Binding-site contacts:
Ligand atom C7 contacts residue GLY194 of chain 1.A at 3.9 Å.
Ligand atom C1' contacts residue GLN174 of chain 1.A at 3.7 Å.
Ligand atom C6' contacts residue SER177 of chain 1.A at 3.4 Å.
Ligand atom C2 contacts residue SER172 of chain 1.A at 3.5 Å.
Ligand atom C7 contacts residue TRP193 of chain 1.A at 3.9 Å (hydrophobic).
Ligand atom N1 contacts residue ASP171 of chain 1.A at 2.9 Å (salt-bridge).
Ligand atom C1 contacts residue SER172 of chain 1.A at 3.7 Å.
Ligand atom C6 contacts residue GLY196 of chain 1.A at 3.9 Å.
Ligand atom C3' contacts residue GLN174 of chain 1.A at 2.8 Å.
Ligand atom C8 contacts residue GLN174 of chain 1.A at 3.7 Å.
Ligand atom N2 contacts residue ASP171 of chain 1.A at 2.9 Å (salt-bridge).
Ligand atom C4 contacts residue CYS173 of chain 1.A at 3.8 Å (hydrophobic).
Ligand atom C4 contacts residue SER177 of chain 1.A at 3.4 Å.
Ligand atom N1 contacts residue CYS197 of chain 1.A at 3.8 Å.
Ligand atom N4 contacts residue GLN174 of chain 1.A at 3.9 Å.
Ligand atom N3 contacts residue GLN174 of chain 1.A at 3.8 Å.
Ligand atom O6' contacts residue HIS40 of chain 1.A at 3.2 Å (h-bond).
Ligand atom C1 contacts residue TRP193 of chain 1.A at 3.9 Å (hydrophobic).
Ligand atom O6' contacts residue SER177 of chain 1.A at 2.1 Å (h-bond).
Ligand atom C7 contacts residue ASP171 of chain 1.A at 3.5 Å.
Ligand atom C8 contacts residue SER177 of chain 1.A at 3.7 Å.
Ligand atom N1 contacts residue GLY194 of chain 1.A at 3.8 Å.
Ligand atom C30 contacts residue HIS40 of chain 1.A at 3.1 Å.
Ligand atom N2 contacts residue TRP193 of chain 1.A at 3.7 Å.
Ligand atom C3 contacts residue SER177 of chain 1.A at 3.5 Å.
Ligand atom C7 contacts residue GLY196 of chain 1.A at 3.9 Å.
Ligand atom C2 contacts residue VAL191 of chain 1.A at 3.8 Å (hydrophobic).
Ligand atom N2 contacts residue GLY204 of chain 1.A at 3.5 Å.
Ligand atom C4' contacts residue GLN174 of chain 1.A at 3.1 Å.
Ligand atom C2' contacts residue GLN174 of chain 1.A at 3.5 Å.
Ligand atom C3 contacts residue VAL191 of chain 1.A at 3.7 Å (hydrophobic).
Ligand atom N3 contacts residue SER177 of chain 1.A at 2.6 Å (h-bond).
Ligand atom C5 contacts residue CYS173 of chain 1.A at 3.9 Å (hydrophobic).
Ligand atom N1 contacts residue GLY196 of chain 1.A at 2.6 Å (h-bond).
Ligand atom C7 contacts residue SER172 of chain 1.A at 3.1 Å.
Ligand atom N1 contacts residue SER172 of chain 1.A at 3.4 Å (h-bond).
Ligand atom C5 contacts residue GLN174 of chain 1.A at 3.8 Å.
Ligand atom N2 contacts residue SER172 of chain 1.A at 2.9 Å (h-bond).
Ligand atom C1 contacts residue CYS173 of chain 1.A at 3.8 Å (hydrophobic).
Ligand atom C3 contacts residue CYS173 of chain 1.A at 3.7 Å (hydrophobic).

The protein below binds the small molecule below.
Small molecule (SMILES): CC(C)COc1cccc(-c2nc3cc(C(N)=[NH2+])ccc3[nH]2)c1[O-]

Sequence of chain 1.A:
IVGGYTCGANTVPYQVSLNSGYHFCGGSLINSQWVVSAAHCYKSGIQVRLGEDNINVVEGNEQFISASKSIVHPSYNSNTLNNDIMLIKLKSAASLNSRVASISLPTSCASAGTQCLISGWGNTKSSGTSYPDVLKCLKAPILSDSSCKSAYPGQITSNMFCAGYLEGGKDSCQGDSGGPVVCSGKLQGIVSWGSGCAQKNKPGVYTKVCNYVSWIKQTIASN